Sequence of chain 1.A:
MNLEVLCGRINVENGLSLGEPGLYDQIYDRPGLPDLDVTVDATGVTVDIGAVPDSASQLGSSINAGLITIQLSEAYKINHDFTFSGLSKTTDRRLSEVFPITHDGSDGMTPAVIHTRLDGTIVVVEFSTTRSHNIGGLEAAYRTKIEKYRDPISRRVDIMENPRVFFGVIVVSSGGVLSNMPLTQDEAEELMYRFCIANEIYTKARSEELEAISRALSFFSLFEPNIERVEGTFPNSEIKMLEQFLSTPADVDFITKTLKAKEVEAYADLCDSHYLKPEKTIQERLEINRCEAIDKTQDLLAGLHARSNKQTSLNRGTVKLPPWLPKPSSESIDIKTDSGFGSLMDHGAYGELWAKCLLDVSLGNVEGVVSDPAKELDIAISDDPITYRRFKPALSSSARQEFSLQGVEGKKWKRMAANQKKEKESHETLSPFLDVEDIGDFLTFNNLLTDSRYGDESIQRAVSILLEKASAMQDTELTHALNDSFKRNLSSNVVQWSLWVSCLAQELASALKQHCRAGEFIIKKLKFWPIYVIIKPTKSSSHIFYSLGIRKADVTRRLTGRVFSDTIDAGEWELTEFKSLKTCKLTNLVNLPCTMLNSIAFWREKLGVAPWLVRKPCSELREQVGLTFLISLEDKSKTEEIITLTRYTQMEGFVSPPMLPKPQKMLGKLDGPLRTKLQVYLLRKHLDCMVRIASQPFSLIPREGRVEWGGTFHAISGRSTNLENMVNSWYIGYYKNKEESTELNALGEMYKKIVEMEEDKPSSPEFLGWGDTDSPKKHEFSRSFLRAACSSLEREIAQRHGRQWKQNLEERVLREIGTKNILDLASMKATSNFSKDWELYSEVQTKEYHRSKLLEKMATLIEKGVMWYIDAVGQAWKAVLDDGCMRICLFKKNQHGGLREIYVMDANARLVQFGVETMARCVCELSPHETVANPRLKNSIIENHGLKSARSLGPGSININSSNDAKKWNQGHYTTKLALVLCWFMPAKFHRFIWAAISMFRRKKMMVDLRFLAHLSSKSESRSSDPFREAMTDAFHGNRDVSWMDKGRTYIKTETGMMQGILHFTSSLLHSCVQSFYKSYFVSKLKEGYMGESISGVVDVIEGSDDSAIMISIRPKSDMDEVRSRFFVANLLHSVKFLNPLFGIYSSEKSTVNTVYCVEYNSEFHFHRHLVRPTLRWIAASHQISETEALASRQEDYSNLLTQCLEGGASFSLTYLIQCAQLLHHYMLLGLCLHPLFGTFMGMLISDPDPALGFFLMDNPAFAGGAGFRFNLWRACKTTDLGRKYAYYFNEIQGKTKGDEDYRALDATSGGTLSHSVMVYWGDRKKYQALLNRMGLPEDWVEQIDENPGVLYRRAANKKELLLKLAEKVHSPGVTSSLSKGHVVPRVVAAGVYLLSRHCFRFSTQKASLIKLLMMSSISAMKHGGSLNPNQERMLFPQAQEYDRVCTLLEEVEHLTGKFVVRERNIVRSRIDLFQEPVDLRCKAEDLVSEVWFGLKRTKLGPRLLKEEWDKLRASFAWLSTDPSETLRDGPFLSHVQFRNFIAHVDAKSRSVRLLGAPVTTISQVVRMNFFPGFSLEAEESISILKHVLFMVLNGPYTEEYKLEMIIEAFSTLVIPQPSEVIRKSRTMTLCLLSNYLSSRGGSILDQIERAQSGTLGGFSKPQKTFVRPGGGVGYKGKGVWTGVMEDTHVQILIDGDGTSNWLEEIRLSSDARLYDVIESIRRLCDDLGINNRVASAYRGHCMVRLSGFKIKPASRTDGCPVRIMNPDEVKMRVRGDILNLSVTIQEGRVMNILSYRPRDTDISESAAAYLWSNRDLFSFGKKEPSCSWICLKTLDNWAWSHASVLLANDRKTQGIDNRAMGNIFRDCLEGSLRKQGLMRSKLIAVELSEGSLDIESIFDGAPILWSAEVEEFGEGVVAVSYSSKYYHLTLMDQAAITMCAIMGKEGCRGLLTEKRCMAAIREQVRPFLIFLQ

A protein and the small-molecule ligand that binds it are described below.
Small molecule (SMILES): Nc1ccn([C@@H]2O[C@H](CO[P](=O)(O)O[C@H]3[C@@H](O)[C@H](n4cnc5c(N)ncnc54)O[C@@H]3CO[P](=O)(O)O[C@H]3[C@@H](O)[C@H](n4ccc(N)nc4=O)O[C@@H]3CO[P](=O)(O)O[C@H]3[C@@H](O)[C@H](n4cnc5c(N)ncnc54)O[C@@H]3CO)[C@@H](O)[C@H]2O)c(=O)n1

Binding-site contacts:
Ligand atom OP1 contacts residue ASP1126 of chain 1.A at 3.7 Å.
Ligand atom C2' contacts residue GLN1080 of chain 1.A at 3.3 Å.
Ligand atom O2 contacts residue GLY1081 of chain 1.A at 3.8 Å.
Ligand atom OP2 contacts residue ARG1197 of chain 1.A at 2.8 Å (salt-bridge).
Ligand atom OP1 contacts residue ARG1197 of chain 1.A at 2.6 Å (salt-bridge).
Ligand atom C2' contacts residue ASN990 of chain 1.A at 4.0 Å.
Ligand atom O2' contacts residue SER1125 of chain 1.A at 3.8 Å.
Ligand atom C5 contacts residue ARG920 of chain 1.A at 3.8 Å.
Ligand atom C3' contacts residue ARG1197 of chain 1.A at 4.0 Å.
Ligand atom N4 contacts residue ARG920 of chain 1.A at 3.7 Å.
Ligand atom O2' contacts residue GLN1080 of chain 1.A at 3.1 Å.
Ligand atom C5' contacts residue GLN1204 of chain 1.A at 3.4 Å.
Ligand atom O4' contacts residue GLN1224 of chain 1.A at 3.0 Å (h-bond).
Ligand atom O3' contacts residue TRP989 of chain 1.A at 2.9 Å (h-bond).
Ligand atom C5 contacts residue GLN915 of chain 1.A at 4.0 Å.
Ligand atom P contacts residue ARG1197 of chain 1.A at 3.3 Å.
Ligand atom C5' contacts residue GLN1224 of chain 1.A at 3.7 Å.
Ligand atom C1' contacts residue GLN1224 of chain 1.A at 3.5 Å.
Ligand atom O2' contacts residue ASN990 of chain 1.A at 3.6 Å.
Ligand atom OP1 contacts residue ARG1197 of chain 1.A at 2.8 Å (salt-bridge).
Ligand atom C3' contacts residue TRP989 of chain 1.A at 3.5 Å (hydrophobic).
Ligand atom O2' contacts residue GLY1081 of chain 1.A at 3.6 Å (h-bond).
Ligand atom C4 contacts residue ARG920 of chain 1.A at 3.8 Å.
Ligand atom N3 contacts residue ARG920 of chain 1.A at 4.0 Å.
Ligand atom C4' contacts residue SER1125 of chain 1.A at 3.7 Å.
Ligand atom O3' contacts residue SER1125 of chain 1.A at 3.3 Å (h-bond).
Ligand atom C4' contacts residue GLN1224 of chain 1.A at 3.2 Å.
Ligand atom P contacts residue ARG1197 of chain 1.A at 3.7 Å.
Ligand atom O5' contacts residue ASP1126 of chain 1.A at 3.0 Å (salt-bridge).
Ligand atom C5' contacts residue ASP1126 of chain 1.A at 3.7 Å.
Ligand atom O2 contacts residue GLN1080 of chain 1.A at 3.6 Å.
Ligand atom C4' contacts residue ASP1126 of chain 1.A at 3.9 Å.
Ligand atom C5' contacts residue ARG1197 of chain 1.A at 3.5 Å.
Ligand atom C3' contacts residue SER1125 of chain 1.A at 4.1 Å.
Ligand atom N4 contacts residue GLN915 of chain 1.A at 3.3 Å (h-bond).
Ligand atom OP1 contacts residue SER1183 of chain 1.A at 3.9 Å.
Ligand atom O5' contacts residue ARG1197 of chain 1.A at 3.4 Å (salt-bridge).
Ligand atom O3' contacts residue ARG1197 of chain 1.A at 3.4 Å (salt-bridge).
Ligand atom O5' contacts residue GLN1204 of chain 1.A at 3.0 Å (h-bond).
Ligand atom O2' contacts residue TRP1198 of chain 1.A at 3.9 Å.